The small molecule below binds the protein below.
Small molecule (SMILES): Nc1ncnc2c1ncn2[C@@H]1O[C@H](COP(=O)(O)OP(=O)(O)OP(O)(O)=S)[C@@H](O)[C@H]1O

Sequence of chain 1.D:
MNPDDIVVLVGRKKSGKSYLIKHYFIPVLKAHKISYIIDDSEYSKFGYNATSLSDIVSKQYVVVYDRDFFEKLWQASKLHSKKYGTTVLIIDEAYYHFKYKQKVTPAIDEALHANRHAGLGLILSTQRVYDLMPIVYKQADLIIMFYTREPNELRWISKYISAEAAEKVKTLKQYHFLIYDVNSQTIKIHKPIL

Binding-site contacts:
Ligand atom O3A contacts residue GLY16 of chain 1.D at 3.1 Å (h-bond).
Ligand atom O2A contacts residue SER18 of chain 1.D at 3.5 Å.
Ligand atom O1A contacts residue GLY16 of chain 1.D at 3.4 Å.
Ligand atom C2 contacts residue TYR19 of chain 1.D at 3.6 Å (hydrophobic).
Ligand atom O1B contacts residue MG1 of chain 1.Y at 3.2 Å.
Ligand atom C6 contacts residue ILE204 of chain 1.D at 3.5 Å (hydrophobic).
Ligand atom PB contacts residue LYS14 of chain 1.D at 3.5 Å.
Ligand atom O1B contacts residue LYS14 of chain 1.D at 2.6 Å (salt-bridge).
Ligand atom O3A contacts residue LYS14 of chain 1.D at 3.4 Å.
Ligand atom O2B contacts residue MG1 of chain 1.Y at 2.0 Å.
Ligand atom N6 contacts residue PRO203 of chain 1.D at 3.4 Å.
Ligand atom O3B contacts residue LYS17 of chain 1.D at 2.9 Å (salt-bridge).
Ligand atom N1 contacts residue TYR19 of chain 1.D at 3.6 Å.
Ligand atom O1B contacts residue LYS13 of chain 1.D at 3.5 Å.
Ligand atom N7 contacts residue TYR19 of chain 1.D at 3.3 Å.
Ligand atom O1A contacts residue TYR19 of chain 1.D at 2.8 Å (h-bond).
Ligand atom C8 contacts residue TYR19 of chain 1.D at 3.6 Å (hydrophobic).
Ligand atom N1 contacts residue ILE204 of chain 1.D at 3.5 Å (h-bond).
Ligand atom O1A contacts residue SER18 of chain 1.D at 3.6 Å.
Ligand atom O3B contacts residue SER15 of chain 1.D at 3.2 Å (h-bond).
Ligand atom N9 contacts residue TYR186 of chain 1.D at 3.3 Å.
Ligand atom PB contacts residue MG1 of chain 1.Y at 3.2 Å.
Ligand atom O2A contacts residue MG1 of chain 1.Y at 3.5 Å.
Ligand atom O3A contacts residue SER15 of chain 1.D at 3.6 Å.
Ligand atom N6 contacts residue TYR19 of chain 1.D at 3.6 Å.
Ligand atom O4' contacts residue TYR186 of chain 1.D at 2.6 Å (h-bond).
Ligand atom O3B contacts residue GLY16 of chain 1.D at 3.0 Å (h-bond).
Ligand atom C2' contacts residue TYR19 of chain 1.D at 3.5 Å (hydrophobic).
Ligand atom C5 contacts residue TYR19 of chain 1.D at 3.4 Å (hydrophobic).
Ligand atom N3 contacts residue TYR186 of chain 1.D at 3.7 Å.
Ligand atom C4 contacts residue TYR186 of chain 1.D at 3.4 Å (hydrophobic).
Ligand atom N6 contacts residue ILE204 of chain 1.D at 2.8 Å (h-bond).
Ligand atom C1' contacts residue TYR186 of chain 1.D at 3.3 Å (hydrophobic).
Ligand atom C6 contacts residue TYR19 of chain 1.D at 3.3 Å (hydrophobic).
Ligand atom C8 contacts residue TYR186 of chain 1.D at 3.3 Å (hydrophobic).
Ligand atom C5 contacts residue TYR186 of chain 1.D at 3.4 Å (hydrophobic).
Ligand atom N7 contacts residue TYR186 of chain 1.D at 3.4 Å.
Ligand atom O2B contacts residue SER18 of chain 1.D at 2.9 Å (h-bond).
Ligand atom C8 contacts residue GLY16 of chain 1.D at 3.6 Å.
Ligand atom C6 contacts residue TYR186 of chain 1.D at 3.6 Å (hydrophobic).